Sequence of chain 5.A:
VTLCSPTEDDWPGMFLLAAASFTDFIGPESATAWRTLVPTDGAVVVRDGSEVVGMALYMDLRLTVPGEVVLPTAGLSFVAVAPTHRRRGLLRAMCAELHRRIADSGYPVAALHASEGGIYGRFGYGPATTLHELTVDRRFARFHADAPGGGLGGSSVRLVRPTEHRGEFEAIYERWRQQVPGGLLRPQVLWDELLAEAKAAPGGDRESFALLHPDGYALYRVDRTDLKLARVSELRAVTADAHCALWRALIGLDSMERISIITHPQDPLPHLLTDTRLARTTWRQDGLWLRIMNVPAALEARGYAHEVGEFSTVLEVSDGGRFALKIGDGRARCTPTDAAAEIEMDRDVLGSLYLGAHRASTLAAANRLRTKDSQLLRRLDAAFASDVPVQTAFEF

Binding-site contacts:
Ligand atom O17 contacts residue GLU421 of chain 5.A at 3.6 Å.
Ligand atom C04 contacts residue TRP56 of chain 5.A at 3.6 Å (hydrophobic).
Ligand atom C02 contacts residue SER103 of chain 5.A at 3.9 Å.
Ligand atom C28 contacts residue PHE104 of chain 5.A at 4.0 Å (hydrophobic).
Ligand atom N03 contacts residue PHE422 of chain 5.A at 3.9 Å.
Ligand atom C12 contacts residue GOL1 of chain 5.D at 3.9 Å.
Ligand atom C28 contacts residue SER103 of chain 5.A at 3.8 Å.
Ligand atom C24 contacts residue PHE104 of chain 5.A at 4.0 Å (hydrophobic).
Ligand atom C06 contacts residue TRP56 of chain 5.A at 3.8 Å (hydrophobic).
Ligand atom C20 contacts residue TRP56 of chain 5.A at 3.6 Å (hydrophobic).
Ligand atom C09 contacts residue GLU421 of chain 5.A at 3.2 Å.
Ligand atom N08 contacts residue PHE422 of chain 5.A at 3.8 Å.
Ligand atom C13 contacts residue PHE44 of chain 5.A at 3.7 Å (hydrophobic).
Ligand atom C16 contacts residue ASP46 of chain 5.A at 3.1 Å.
Ligand atom C15 contacts residue ASP46 of chain 5.A at 3.8 Å.
Ligand atom N01 contacts residue SER103 of chain 5.A at 2.8 Å (h-bond).
Ligand atom C14 contacts residue PHE104 of chain 5.A at 3.8 Å (hydrophobic).
Ligand atom C23 contacts residue PHE104 of chain 5.A at 3.7 Å (hydrophobic).
Ligand atom C22 contacts residue TRP56 of chain 5.A at 3.6 Å (hydrophobic).
Ligand atom C21 contacts residue TRP56 of chain 5.A at 3.6 Å (hydrophobic).
Ligand atom C06 contacts residue GLU421 of chain 5.A at 3.6 Å.
Ligand atom N18 contacts residue TRP56 of chain 5.A at 3.5 Å (h-bond).
Ligand atom C07 contacts residue GLU421 of chain 5.A at 3.9 Å.
Ligand atom C26 contacts residue PHE37 of chain 5.A at 3.9 Å (hydrophobic).
Ligand atom C02 contacts residue PHE422 of chain 5.A at 3.7 Å (hydrophobic).
Ligand atom C10 contacts residue ASP46 of chain 5.A at 3.7 Å.
Ligand atom C23 contacts residue ALA53 of chain 5.A at 3.7 Å (hydrophobic).
Ligand atom N01 contacts residue PHE422 of chain 5.A at 2.7 Å (h-bond).
Ligand atom C26 contacts residue TRP33 of chain 5.A at 3.1 Å (hydrophobic).
Ligand atom C22 contacts residue PHE104 of chain 5.A at 3.8 Å (hydrophobic).
Ligand atom S29 contacts residue ALA53 of chain 5.A at 3.6 Å.
Ligand atom N01 contacts residue MET85 of chain 5.A at 3.7 Å.
Ligand atom S29 contacts residue TRP56 of chain 5.A at 3.9 Å.
Ligand atom N01 contacts residue TRP56 of chain 5.A at 3.8 Å.
Ligand atom C25 contacts residue ARG57 of chain 5.A at 3.7 Å.
Ligand atom N03 contacts residue TRP56 of chain 5.A at 3.7 Å.
Ligand atom C02 contacts residue TRP56 of chain 5.A at 3.7 Å (hydrophobic).
Ligand atom C26 contacts residue ARG57 of chain 5.A at 3.6 Å.
Ligand atom C26 contacts residue ALA53 of chain 5.A at 3.9 Å (hydrophobic).
Ligand atom C19 contacts residue TRP56 of chain 5.A at 3.5 Å (hydrophobic).

This small molecule binds to this protein.
Small molecule (SMILES): CC[C@H]1CCc2c(sc3nc(SCC(=O)NCCN4CCCCC4)nc(N)c23)C1